Binding-site contacts:
Ligand atom N3A contacts residue TYR147 of chain 11.A at 4.1 Å.
Ligand atom CL2 contacts residue ILE184 of chain 11.A at 4.2 Å.
Ligand atom CL1 contacts residue ILE125 of chain 11.A at 3.7 Å.
Ligand atom C5 contacts residue MET217 of chain 11.A at 3.8 Å (hydrophobic).
Ligand atom C2B contacts residue ILE125 of chain 11.A at 4.1 Å (hydrophobic).
Ligand atom C5A contacts residue TYR145 of chain 11.A at 3.7 Å (hydrophobic).
Ligand atom N3A contacts residue PHE182 of chain 11.A at 4.1 Å.
Ligand atom N2 contacts residue ASN215 of chain 11.A at 3.9 Å.
Ligand atom C6B contacts residue ILE125 of chain 11.A at 3.3 Å (hydrophobic).
Ligand atom C4A contacts residue MET146 of chain 11.A at 4.0 Å (hydrophobic).
Ligand atom C5A contacts residue LEU127 of chain 11.A at 3.8 Å (hydrophobic).
Ligand atom O1 contacts residue MET217 of chain 11.A at 2.7 Å (h-bond).
Ligand atom C4A contacts residue TYR145 of chain 11.A at 3.7 Å (hydrophobic).
Ligand atom C2B contacts residue ILE184 of chain 11.A at 4.1 Å (hydrophobic).
Ligand atom C3B contacts residue TYR147 of chain 11.A at 3.3 Å (hydrophobic).
Ligand atom C4 contacts residue LEU103 of chain 11.A at 3.6 Å (hydrophobic).
Ligand atom C2A contacts residue ILE220 of chain 11.A at 4.1 Å (hydrophobic).
Ligand atom N2 contacts residue MET217 of chain 11.A at 3.1 Å (h-bond).
Ligand atom O1A contacts residue LEU127 of chain 11.A at 4.1 Å.
Ligand atom CL1 contacts residue ILE239 of chain 11.A at 4.0 Å.
Ligand atom C3C contacts residue ILE101 of chain 11.A at 3.8 Å (hydrophobic).
Ligand atom C5B contacts residue ILE125 of chain 11.A at 3.5 Å (hydrophobic).
Ligand atom C2C contacts residue ILE101 of chain 11.A at 4.2 Å (hydrophobic).
Ligand atom C5B contacts residue ILE220 of chain 11.A at 4.3 Å (hydrophobic).
Ligand atom N3A contacts residue ILE220 of chain 11.A at 4.3 Å.
Ligand atom CL2 contacts residue LEU187 of chain 11.A at 3.9 Å.
Ligand atom C31 contacts residue MET195 of chain 11.A at 3.9 Å (hydrophobic).
Ligand atom C2B contacts residue TYR147 of chain 11.A at 3.4 Å (hydrophobic).
Ligand atom C4B contacts residue ILE125 of chain 11.A at 4.0 Å (hydrophobic).
Ligand atom O1B contacts residue ILE125 of chain 11.A at 4.1 Å.
Ligand atom C31 contacts residue LEU103 of chain 11.A at 4.1 Å (hydrophobic).
Ligand atom C4B contacts residue ILE220 of chain 11.A at 4.2 Å (hydrophobic).
Ligand atom C3 contacts residue LEU103 of chain 11.A at 4.3 Å (hydrophobic).
Ligand atom CL2 contacts residue TYR147 of chain 11.A at 2.4 Å.
Ligand atom O1A contacts residue ILE239 of chain 11.A at 4.3 Å.
Ligand atom C3B contacts residue ILE125 of chain 11.A at 4.3 Å (hydrophobic).
Ligand atom C1B contacts residue ILE125 of chain 11.A at 3.6 Å (hydrophobic).
Ligand atom C3 contacts residue MET217 of chain 11.A at 4.2 Å (hydrophobic).
Ligand atom C2C contacts residue MET217 of chain 11.A at 3.9 Å (hydrophobic).
Ligand atom C2A contacts residue PHE182 of chain 11.A at 4.1 Å (hydrophobic).

Sequence of chain 11.A:
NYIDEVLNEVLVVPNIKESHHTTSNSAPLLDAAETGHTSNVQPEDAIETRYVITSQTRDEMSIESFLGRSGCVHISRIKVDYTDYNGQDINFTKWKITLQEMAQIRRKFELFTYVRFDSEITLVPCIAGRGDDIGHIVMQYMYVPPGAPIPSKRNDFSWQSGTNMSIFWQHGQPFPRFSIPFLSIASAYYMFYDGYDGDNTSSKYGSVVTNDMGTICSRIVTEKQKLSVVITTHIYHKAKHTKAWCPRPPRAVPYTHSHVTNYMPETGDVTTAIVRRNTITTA

This protein binds this small molecule.
Small molecule (SMILES): Cc1cc(CCCOc2c(Cl)cc(C3=NCCO3)cc2Cl)on1